Sequence of chain 4.C:
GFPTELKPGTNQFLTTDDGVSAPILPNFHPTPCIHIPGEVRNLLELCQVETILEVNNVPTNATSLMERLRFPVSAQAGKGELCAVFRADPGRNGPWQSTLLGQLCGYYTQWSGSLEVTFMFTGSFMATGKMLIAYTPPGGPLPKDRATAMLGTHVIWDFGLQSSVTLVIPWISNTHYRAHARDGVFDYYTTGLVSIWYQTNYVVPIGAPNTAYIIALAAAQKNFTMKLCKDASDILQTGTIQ

Binding-site contacts:
Ligand atom CAG contacts residue THR114 of chain 4.A at 3.9 Å.
Ligand atom CAL contacts residue PHE135 of chain 4.A at 3.7 Å (hydrophobic).
Ligand atom CAG contacts residue ASP112 of chain 4.A at 3.5 Å.
Ligand atom CAF contacts residue GLN202 of chain 4.A at 3.6 Å.
Ligand atom CAD contacts residue ASN228 of chain 4.A at 3.5 Å.
Ligand atom CAL contacts residue ILE111 of chain 4.A at 3.5 Å (hydrophobic).
Ligand atom CAK contacts residue MET195 of chain 4.A at 3.8 Å (hydrophobic).
Ligand atom CAV contacts residue VAL192 of chain 4.A at 3.9 Å (hydrophobic).
Ligand atom OAB contacts residue ILE113 of chain 4.A at 3.3 Å (h-bond).
Ligand atom CAI contacts residue PHE155 of chain 4.A at 3.5 Å (hydrophobic).
Ligand atom CAK contacts residue PHE155 of chain 4.A at 3.5 Å (hydrophobic).
Ligand atom OAS contacts residue MET195 of chain 4.A at 3.1 Å.
Ligand atom CAW contacts residue TRP203 of chain 4.A at 3.4 Å (hydrophobic).
Ligand atom CAT contacts residue TRP203 of chain 4.A at 3.4 Å (hydrophobic).
Ligand atom CAQ contacts residue ASN228 of chain 4.A at 3.6 Å.
Ligand atom CAJ contacts residue PHE135 of chain 4.A at 3.8 Å (hydrophobic).
Ligand atom NAZ contacts residue ASN228 of chain 4.A at 3.9 Å.
Ligand atom CAH contacts residue VAL192 of chain 4.A at 3.9 Å (hydrophobic).
Ligand atom CAG contacts residue TRP203 of chain 4.A at 3.9 Å (hydrophobic).
Ligand atom CAV contacts residue MET195 of chain 4.A at 3.9 Å (hydrophobic).
Ligand atom CAI contacts residue ILE24 of chain 4.C at 3.7 Å (hydrophobic).
Ligand atom NAZ contacts residue TRP203 of chain 4.A at 3.2 Å.
Ligand atom CAQ contacts residue TRP203 of chain 4.A at 3.4 Å (hydrophobic).
Ligand atom CAE contacts residue THR114 of chain 4.A at 3.5 Å.
Ligand atom CAM contacts residue MET195 of chain 4.A at 4.0 Å (hydrophobic).
Ligand atom CAD contacts residue GLN202 of chain 4.A at 3.6 Å.
Ligand atom CAX contacts residue ILE111 of chain 4.A at 3.9 Å (hydrophobic).
Ligand atom OAB contacts residue ASP112 of chain 4.A at 3.6 Å.
Ligand atom NAY contacts residue TRP203 of chain 4.A at 3.7 Å.
Ligand atom CAV contacts residue ILE111 of chain 4.A at 3.9 Å (hydrophobic).
Ligand atom CAF contacts residue TRP203 of chain 4.A at 3.6 Å (hydrophobic).
Ligand atom OAB contacts residue TRP203 of chain 4.A at 3.7 Å.
Ligand atom CAQ contacts residue TYR201 of chain 4.A at 3.7 Å (hydrophobic).
Ligand atom CAA contacts residue PHE135 of chain 4.A at 3.8 Å (hydrophobic).
Ligand atom CAF contacts residue ASN228 of chain 4.A at 3.2 Å.
Ligand atom CAW contacts residue ASN228 of chain 4.A at 3.7 Å.
Ligand atom CAP contacts residue TYR201 of chain 4.A at 3.5 Å (hydrophobic).
Ligand atom CAM contacts residue ILE111 of chain 4.A at 3.6 Å (hydrophobic).
Ligand atom OAS contacts residue VAL192 of chain 4.A at 3.9 Å.
Ligand atom CAE contacts residue ASP112 of chain 4.A at 3.6 Å.

The protein below binds the small molecule below.
Small molecule (SMILES): C[C@H](CCOc1ccc(I)cc1)CCN1CCN(c2ccncc2)C1=O

Sequence of chain 4.A:
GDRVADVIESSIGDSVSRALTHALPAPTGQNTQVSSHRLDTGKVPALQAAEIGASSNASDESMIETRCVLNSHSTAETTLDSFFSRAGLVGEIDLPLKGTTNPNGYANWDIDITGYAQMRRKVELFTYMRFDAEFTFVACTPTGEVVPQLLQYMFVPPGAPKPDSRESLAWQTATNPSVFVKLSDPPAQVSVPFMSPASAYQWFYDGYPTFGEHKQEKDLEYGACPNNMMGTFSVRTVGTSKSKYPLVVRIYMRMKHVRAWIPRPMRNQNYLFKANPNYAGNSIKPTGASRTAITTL